A protein and the small-molecule ligand that binds it are described below.
Small molecule (SMILES): CCC(CC)(c1ccc(OC[C@@H](O)C(C)(C)C)c(C)c1)c1cc(C)c(C(=O)Nc2nnn[nH]2)s1

Binding-site contacts:
Ligand atom C33 contacts residue LEU144 of chain 1.A at 3.9 Å (hydrophobic).
Ligand atom C30 contacts residue PHE253 of chain 1.A at 3.7 Å (hydrophobic).
Ligand atom S5 contacts residue ILE102 of chain 1.A at 3.7 Å.
Ligand atom C33 contacts residue TRP117 of chain 1.A at 3.6 Å (hydrophobic).
Ligand atom N10 contacts residue SER68 of chain 1.A at 2.9 Å (h-bond).
Ligand atom C14 contacts residue CYS119 of chain 1.A at 3.5 Å (hydrophobic).
Ligand atom C34 contacts residue SER106 of chain 1.A at 3.5 Å.
Ligand atom C30 contacts residue VAL249 of chain 1.A at 3.7 Å (hydrophobic).
Ligand atom C14 contacts residue SER109 of chain 1.A at 3.4 Å.
Ligand atom C22 contacts residue LEU140 of chain 1.A at 3.9 Å (hydrophobic).
Ligand atom N11 contacts residue SER68 of chain 1.A at 3.7 Å.
Ligand atom O26 contacts residue HIS228 of chain 1.A at 2.7 Å (h-bond).
Ligand atom O23 contacts residue HIS136 of chain 1.A at 3.3 Å (h-bond).
Ligand atom C25 contacts residue HIS228 of chain 1.A at 3.6 Å.
Ligand atom C31 contacts residue VAL131 of chain 1.A at 3.9 Å (hydrophobic).
Ligand atom N12 contacts residue TYR25 of chain 1.A at 3.4 Å.
Ligand atom C28 contacts residue ALA62 of chain 1.A at 3.5 Å (hydrophobic).
Ligand atom C3 contacts residue SER106 of chain 1.A at 3.8 Å.
Ligand atom C18 contacts residue VAL65 of chain 1.A at 3.5 Å (hydrophobic).
Ligand atom C25 contacts residue HIS136 of chain 1.A at 3.8 Å.
Ligand atom C22 contacts residue VAL131 of chain 1.A at 3.8 Å (hydrophobic).
Ligand atom C32 contacts residue TYR126 of chain 1.A at 3.7 Å (hydrophobic).
Ligand atom C6 contacts residue LEU64 of chain 1.A at 3.6 Å (hydrophobic).
Ligand atom C4 contacts residue LEU64 of chain 1.A at 3.8 Å (hydrophobic).
Ligand atom N11 contacts residue ARG105 of chain 1.A at 2.9 Å (salt-bridge).
Ligand atom O26 contacts residue HIS136 of chain 1.A at 2.7 Å (h-bond).
Ligand atom N10 contacts residue ARG105 of chain 1.A at 3.7 Å.
Ligand atom C3 contacts residue LEU64 of chain 1.A at 3.8 Å (hydrophobic).
Ligand atom N11 contacts residue TYR67 of chain 1.A at 3.8 Å.
Ligand atom C24 contacts residue HIS136 of chain 1.A at 3.7 Å.
Ligand atom O7 contacts residue LEU64 of chain 1.A at 3.4 Å.
Ligand atom N12 contacts residue ARG105 of chain 1.A at 3.6 Å (salt-bridge).
Ligand atom C17 contacts residue VAL65 of chain 1.A at 3.9 Å (hydrophobic).
Ligand atom O7 contacts residue SER68 of chain 1.A at 3.2 Å (h-bond).
Ligand atom C29 contacts residue LEU58 of chain 1.A at 3.9 Å (hydrophobic).
Ligand atom C2 contacts residue TRP117 of chain 1.A at 3.9 Å (hydrophobic).
Ligand atom C29 contacts residue LEU235 of chain 1.A at 3.8 Å (hydrophobic).
Ligand atom N13 contacts residue TYR25 of chain 1.A at 3.7 Å.
Ligand atom C31 contacts residue TRP117 of chain 1.A at 3.9 Å (hydrophobic).
Ligand atom C4 contacts residue SER106 of chain 1.A at 3.8 Å.

Sequence of chain 1.A:
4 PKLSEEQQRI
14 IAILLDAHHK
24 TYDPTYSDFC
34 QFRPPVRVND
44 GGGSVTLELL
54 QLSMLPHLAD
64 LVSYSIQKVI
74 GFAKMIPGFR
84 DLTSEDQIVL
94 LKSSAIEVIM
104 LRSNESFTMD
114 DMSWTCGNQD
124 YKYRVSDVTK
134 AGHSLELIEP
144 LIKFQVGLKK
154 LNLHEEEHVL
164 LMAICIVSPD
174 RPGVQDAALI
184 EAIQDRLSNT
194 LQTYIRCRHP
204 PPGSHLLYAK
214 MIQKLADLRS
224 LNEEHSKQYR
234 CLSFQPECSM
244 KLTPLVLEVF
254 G